Binding-site contacts:
Ligand atom N4 contacts residue LYS159 of chain 1.A at 3.6 Å.
Ligand atom N4 contacts residue ARG174 of chain 1.A at 2.8 Å (salt-bridge).
Ligand atom O1G contacts residue GLY236 of chain 1.A at 3.9 Å.
Ligand atom O4' contacts residue ASP329 of chain 1.A at 4.4 Å.
Ligand atom O3B contacts residue ARG163 of chain 1.A at 3.9 Å.
Ligand atom O3B contacts residue LYS167 of chain 1.A at 3.3 Å (salt-bridge).
Ligand atom O3A contacts residue ARG163 of chain 1.A at 4.2 Å.
Ligand atom PB contacts residue GOL1 of chain 1.U at 3.3 Å.
Ligand atom O1B contacts residue LYS167 of chain 1.A at 2.5 Å (salt-bridge).
Ligand atom C4 contacts residue ARG174 of chain 1.A at 3.2 Å.
Ligand atom C4' contacts residue ASP329 of chain 1.A at 3.3 Å.
Ligand atom C5' contacts residue ASP329 of chain 1.A at 3.5 Å.
Ligand atom C3' contacts residue ASP329 of chain 1.A at 3.9 Å.
Ligand atom O2B contacts residue GOL1 of chain 1.U at 3.2 Å (h-bond).
Ligand atom C2' contacts residue ASP238 of chain 1.A at 3.8 Å.
Ligand atom C2' contacts residue SER289 of chain 1.A at 4.5 Å.
Ligand atom O1B contacts residue ARG163 of chain 1.A at 3.3 Å (salt-bridge).
Ligand atom O2G contacts residue GLY236 of chain 1.A at 4.1 Å.
Ligand atom C6 contacts residue ARG174 of chain 1.A at 3.8 Å.
Ligand atom O3G contacts residue SER235 of chain 1.A at 4.3 Å.
Ligand atom PG contacts residue GLY236 of chain 1.A at 4.0 Å.
Ligand atom O1B contacts residue GOL1 of chain 1.U at 2.4 Å (h-bond).
Ligand atom C3' contacts residue ASP238 of chain 1.A at 3.9 Å.
Ligand atom O3A contacts residue ARG174 of chain 1.A at 4.4 Å.
Ligand atom C5 contacts residue ARG174 of chain 1.A at 2.9 Å.
Ligand atom N3 contacts residue ARG174 of chain 1.A at 4.1 Å.
Ligand atom PB contacts residue LYS167 of chain 1.A at 3.5 Å.
Ligand atom O1G contacts residue TYR234 of chain 1.A at 3.6 Å.
Ligand atom O2B contacts residue LYS167 of chain 1.A at 4.3 Å.
Ligand atom O3A contacts residue GOL1 of chain 1.U at 4.2 Å.
Ligand atom PB contacts residue ARG163 of chain 1.A at 4.0 Å.
Ligand atom O3G contacts residue GLY236 of chain 1.A at 3.2 Å (h-bond).

Sequence of chain 1.A:
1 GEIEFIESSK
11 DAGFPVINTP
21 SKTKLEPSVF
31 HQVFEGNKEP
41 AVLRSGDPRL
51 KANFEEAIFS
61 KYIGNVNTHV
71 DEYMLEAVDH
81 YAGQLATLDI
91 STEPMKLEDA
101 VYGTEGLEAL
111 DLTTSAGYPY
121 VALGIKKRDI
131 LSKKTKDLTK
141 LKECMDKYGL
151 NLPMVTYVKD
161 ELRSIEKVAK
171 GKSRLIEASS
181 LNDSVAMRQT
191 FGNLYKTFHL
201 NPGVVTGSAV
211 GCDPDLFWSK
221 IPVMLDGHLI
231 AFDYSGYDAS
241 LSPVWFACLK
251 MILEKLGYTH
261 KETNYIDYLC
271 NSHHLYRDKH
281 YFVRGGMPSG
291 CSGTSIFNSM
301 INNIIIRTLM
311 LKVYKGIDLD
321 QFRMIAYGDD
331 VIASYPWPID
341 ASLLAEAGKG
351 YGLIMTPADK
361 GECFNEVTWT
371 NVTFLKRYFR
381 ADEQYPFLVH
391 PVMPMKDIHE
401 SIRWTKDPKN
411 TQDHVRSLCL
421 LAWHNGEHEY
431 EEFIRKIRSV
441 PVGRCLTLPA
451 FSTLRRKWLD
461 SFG

The protein below binds the small molecule below.
Small molecule (SMILES): Nc1ccn([C@H]2CC[C@@H](CO[P](=O)(O)O[P](=O)(O)OP(=O)(O)O)O2)c(=O)n1